Binding-site contacts:
Ligand atom O14 contacts residue VAL23 of chain 1.A at 3.4 Å.
Ligand atom P25 contacts residue MG1 of chain 1.B at 3.3 Å.
Ligand atom C15 contacts residue VAL23 of chain 1.A at 3.7 Å (hydrophobic).
Ligand atom O22 contacts residue MG1 of chain 1.B at 2.1 Å.
Ligand atom P21 contacts residue MG1 of chain 1.B at 3.3 Å.
Ligand atom C03 contacts residue SER49 of chain 1.A at 3.5 Å.
Ligand atom C10 contacts residue TRP16 of chain 1.A at 3.4 Å (hydrophobic).
Ligand atom O26 contacts residue THR43 of chain 1.A at 2.7 Å (h-bond).
Ligand atom O14 contacts residue TRP16 of chain 1.A at 3.1 Å.
Ligand atom C13 contacts residue VAL23 of chain 1.A at 3.7 Å (hydrophobic).
Ligand atom C02 contacts residue TRP16 of chain 1.A at 3.5 Å (hydrophobic).
Ligand atom N07 contacts residue TRP16 of chain 1.A at 3.5 Å.
Ligand atom O23 contacts residue LYS47 of chain 1.A at 2.8 Å (salt-bridge).
Ligand atom O27 contacts residue LYS47 of chain 1.A at 2.8 Å (salt-bridge).
Ligand atom O18 contacts residue LYS47 of chain 1.A at 3.8 Å.
Ligand atom C08 contacts residue TRP16 of chain 1.A at 3.5 Å (hydrophobic).
Ligand atom O18 contacts residue GLY46 of chain 1.A at 3.4 Å.
Ligand atom O23 contacts residue GLY46 of chain 1.A at 3.1 Å (h-bond).
Ligand atom O24 contacts residue LYS47 of chain 1.A at 3.7 Å.
Ligand atom O28 contacts residue GLN76 of chain 1.A at 2.9 Å (h-bond).
Ligand atom O14 contacts residue SER49 of chain 1.A at 3.7 Å.
Ligand atom O22 contacts residue THR48 of chain 1.A at 2.8 Å (h-bond).
Ligand atom C05 contacts residue TRP16 of chain 1.A at 3.3 Å (hydrophobic).
Ligand atom C15 contacts residue GLY44 of chain 1.A at 3.7 Å.
Ligand atom O18 contacts residue THR48 of chain 1.A at 3.7 Å.
Ligand atom O28 contacts residue MG1 of chain 1.B at 2.0 Å.
Ligand atom O20 contacts residue GLY44 of chain 1.A at 3.4 Å.
Ligand atom O06 contacts residue TRP16 of chain 1.A at 3.4 Å.
Ligand atom P21 contacts residue LYS47 of chain 1.A at 3.7 Å.
Ligand atom O22 contacts residue LYS47 of chain 1.A at 3.7 Å.
Ligand atom O23 contacts residue ALA45 of chain 1.A at 3.3 Å (h-bond).
Ligand atom O20 contacts residue GLY46 of chain 1.A at 3.5 Å (h-bond).
Ligand atom O24 contacts residue MG1 of chain 1.B at 3.6 Å.
Ligand atom O18 contacts residue SER49 of chain 1.A at 2.6 Å (h-bond).
Ligand atom P17 contacts residue SER49 of chain 1.A at 3.7 Å.
Ligand atom O27 contacts residue THR43 of chain 1.A at 3.7 Å.
Ligand atom O24 contacts residue GLY44 of chain 1.A at 3.0 Å (h-bond).
Ligand atom O09 contacts residue TRP16 of chain 1.A at 3.6 Å.
Ligand atom N04 contacts residue TRP16 of chain 1.A at 3.2 Å (h-bond).
Ligand atom C03 contacts residue TRP16 of chain 1.A at 3.2 Å (hydrophobic).

A small-molecule ligand and the protein it binds are described below.
Small molecule (SMILES): Cc1cn([C@@H]2O[C@H](COP(=O)(O)OP(=O)(O)OP(=O)(O)O)[C@@H](O)[C@H]2O)c(=O)[nH]c1=O

Sequence of chain 1.A:
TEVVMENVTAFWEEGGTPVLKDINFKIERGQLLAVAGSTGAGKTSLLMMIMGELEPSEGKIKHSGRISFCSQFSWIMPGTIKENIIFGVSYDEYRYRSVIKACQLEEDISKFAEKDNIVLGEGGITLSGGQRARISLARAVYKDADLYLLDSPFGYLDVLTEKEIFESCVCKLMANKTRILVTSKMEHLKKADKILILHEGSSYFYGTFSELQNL